This small molecule binds to this protein.
Small molecule (SMILES): COc1ccc(CN2CCc3c(c(C(=O)N[C@H](CC(=O)O)c4ccccc4)nn3CCO)C2)c2ccccc12

Binding-site contacts:
Ligand atom O2 contacts residue PHE18 of chain 1.C at 4.0 Å.
Ligand atom C17 contacts residue ARG23 of chain 1.C at 4.0 Å.
Ligand atom C33 contacts residue ASN14 of chain 1.C at 3.8 Å.
Ligand atom O27 contacts residue LYS39 of chain 1.C at 4.0 Å.
Ligand atom C15 contacts residue PHE18 of chain 1.C at 3.9 Å (hydrophobic).
Ligand atom C18 contacts residue ARG23 of chain 1.C at 3.8 Å.
Ligand atom O2 contacts residue THR27 of chain 1.C at 3.8 Å.
Ligand atom C35 contacts residue ASN14 of chain 1.C at 3.6 Å.
Ligand atom C8 contacts residue ARG23 of chain 1.C at 4.0 Å.
Ligand atom C5 contacts residue PHE18 of chain 1.C at 3.6 Å (hydrophobic).
Ligand atom C9 contacts residue ARG23 of chain 1.C at 3.8 Å.
Ligand atom C4 contacts residue PHE35 of chain 1.C at 3.6 Å (hydrophobic).
Ligand atom C7 contacts residue THR27 of chain 1.C at 3.5 Å.
Ligand atom C1 contacts residue PHE18 of chain 1.C at 4.0 Å (hydrophobic).
Ligand atom C34 contacts residue ASN14 of chain 1.C at 3.8 Å.
Ligand atom C34 contacts residue LYS39 of chain 1.C at 3.7 Å.
Ligand atom C5 contacts residue PHE35 of chain 1.C at 3.7 Å (hydrophobic).
Ligand atom C16 contacts residue PHE18 of chain 1.C at 3.7 Å (hydrophobic).
Ligand atom C33 contacts residue LEU36 of chain 1.C at 3.6 Å (hydrophobic).
Ligand atom C36 contacts residue ASN14 of chain 1.C at 3.5 Å.
Ligand atom C21 contacts residue PHE18 of chain 1.C at 4.0 Å (hydrophobic).
Ligand atom C1 contacts residue SER31 of chain 1.C at 3.7 Å.
Ligand atom C4 contacts residue PHE18 of chain 1.C at 3.5 Å (hydrophobic).
Ligand atom C21 contacts residue GLU17 of chain 1.C at 3.8 Å.
Ligand atom N20 contacts residue PHE18 of chain 1.C at 4.0 Å.
Ligand atom C18 contacts residue ASP21 of chain 1.C at 4.0 Å.
Ligand atom O27 contacts residue PHE35 of chain 1.C at 3.5 Å.
Ligand atom C3 contacts residue PHE18 of chain 1.C at 3.8 Å (hydrophobic).
Ligand atom C34 contacts residue ALA15 of chain 1.C at 4.0 Å (hydrophobic).
Ligand atom C32 contacts residue ASN14 of chain 1.C at 3.9 Å.
Ligand atom C30 contacts residue LYS39 of chain 1.C at 3.8 Å.
Ligand atom C33 contacts residue ALA15 of chain 1.C at 3.8 Å (hydrophobic).
Ligand atom C34 contacts residue LEU36 of chain 1.C at 3.9 Å (hydrophobic).
Ligand atom C19 contacts residue PHE18 of chain 1.C at 3.9 Å (hydrophobic).
Ligand atom C31 contacts residue ASN14 of chain 1.C at 3.8 Å.
Ligand atom C8 contacts residue THR27 of chain 1.C at 3.7 Å.
Ligand atom C1 contacts residue PHE35 of chain 1.C at 3.6 Å (hydrophobic).
Ligand atom C34 contacts residue LEU41 of chain 1.C at 3.9 Å (hydrophobic).
Ligand atom C35 contacts residue LYS39 of chain 1.C at 3.6 Å.
Ligand atom C22 contacts residue GLU17 of chain 1.C at 4.0 Å.

Sequence of chain 1.C:
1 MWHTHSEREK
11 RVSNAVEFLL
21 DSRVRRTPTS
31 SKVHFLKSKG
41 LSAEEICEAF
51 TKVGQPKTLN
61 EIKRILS